The protein below binds the small molecule below.
Small molecule (SMILES): O=[N+]([O-])c1ccc(O[C@H]2C=C(CO)[C@H](O)[C@H](O)[C@H]2F)c([N+](=O)[O-])c1

Sequence of chain 1.A:
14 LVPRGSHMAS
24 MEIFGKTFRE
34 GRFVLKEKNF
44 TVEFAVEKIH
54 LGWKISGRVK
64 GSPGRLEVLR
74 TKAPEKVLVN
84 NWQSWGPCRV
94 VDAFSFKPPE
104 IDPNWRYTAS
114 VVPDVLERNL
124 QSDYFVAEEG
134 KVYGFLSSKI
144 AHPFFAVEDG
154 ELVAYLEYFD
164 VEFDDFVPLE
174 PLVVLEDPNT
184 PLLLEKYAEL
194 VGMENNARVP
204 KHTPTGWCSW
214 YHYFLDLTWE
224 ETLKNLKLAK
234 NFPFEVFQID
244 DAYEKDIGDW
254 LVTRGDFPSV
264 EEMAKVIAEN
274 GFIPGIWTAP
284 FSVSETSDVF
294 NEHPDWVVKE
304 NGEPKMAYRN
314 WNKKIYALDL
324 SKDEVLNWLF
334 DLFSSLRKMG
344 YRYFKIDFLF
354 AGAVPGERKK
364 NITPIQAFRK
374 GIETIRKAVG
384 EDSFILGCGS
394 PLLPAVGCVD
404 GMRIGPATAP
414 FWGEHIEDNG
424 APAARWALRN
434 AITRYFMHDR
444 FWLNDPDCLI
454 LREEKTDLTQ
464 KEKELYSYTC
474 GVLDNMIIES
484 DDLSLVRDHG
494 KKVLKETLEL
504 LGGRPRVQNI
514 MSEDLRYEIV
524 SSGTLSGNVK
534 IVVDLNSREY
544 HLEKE

Binding-site contacts:
Ligand atom CAE contacts residue CYS391 of chain 1.A at 3.9 Å (hydrophobic).
Ligand atom CAI contacts residue ASP350 of chain 1.A at 3.7 Å.
Ligand atom CAC contacts residue ASP350 of chain 1.A at 3.9 Å.
Ligand atom CAD contacts residue LYS348 of chain 1.A at 3.8 Å.
Ligand atom CAA contacts residue TRP88 of chain 1.A at 3.8 Å (hydrophobic).
Ligand atom OAG contacts residue TYR214 of chain 1.A at 2.8 Å (h-bond).
Ligand atom CAC contacts residue ASP243 of chain 1.A at 3.5 Å.
Ligand atom OAW contacts residue TRP108 of chain 1.A at 3.8 Å.
Ligand atom OAF contacts residue ASP243 of chain 1.A at 2.7 Å (salt-bridge).
Ligand atom FAH contacts residue TYR214 of chain 1.A at 3.9 Å.
Ligand atom OAF contacts residue ASP350 of chain 1.A at 3.4 Å (salt-bridge).
Ligand atom OAL contacts residue ALA410 of chain 1.A at 4.0 Å.
Ligand atom FAH contacts residue TRP88 of chain 1.A at 3.3 Å.
Ligand atom OAV contacts residue TRP213 of chain 1.A at 3.6 Å.
Ligand atom CAC contacts residue TRP213 of chain 1.A at 3.8 Å (hydrophobic).
Ligand atom CAB contacts residue ASP350 of chain 1.A at 3.6 Å.
Ligand atom OAG contacts residue LYS348 of chain 1.A at 2.7 Å (salt-bridge).
Ligand atom OAK contacts residue TRP213 of chain 1.A at 3.8 Å.
Ligand atom OAF contacts residue TRP280 of chain 1.A at 3.2 Å (h-bond).
Ligand atom OAK contacts residue ASP244 of chain 1.A at 2.7 Å (salt-bridge).
Ligand atom CAJ contacts residue TRP213 of chain 1.A at 3.7 Å (hydrophobic).
Ligand atom CAA contacts residue ASP350 of chain 1.A at 3.6 Å.
Ligand atom FAH contacts residue CYS391 of chain 1.A at 3.6 Å.
Ligand atom FAH contacts residue ARG406 of chain 1.A at 3.0 Å.
Ligand atom CAB contacts residue PHE351 of chain 1.A at 3.6 Å (hydrophobic).
Ligand atom NAT contacts residue PRO425 of chain 1.A at 4.0 Å.
Ligand atom OAK contacts residue TRP280 of chain 1.A at 3.8 Å.
Ligand atom CAE contacts residue ASP350 of chain 1.A at 3.3 Å.
Ligand atom OAK contacts residue TRP314 of chain 1.A at 3.9 Å.
Ligand atom CAO contacts residue PRO425 of chain 1.A at 3.8 Å (hydrophobic).
Ligand atom CAJ contacts residue ASP243 of chain 1.A at 3.7 Å.
Ligand atom CAC contacts residue LYS348 of chain 1.A at 3.8 Å.
Ligand atom OAF contacts residue LYS348 of chain 1.A at 2.8 Å (salt-bridge).
Ligand atom CAR contacts residue TRP88 of chain 1.A at 3.8 Å (hydrophobic).
Ligand atom OAU contacts residue ALA410 of chain 1.A at 3.3 Å.
Ligand atom OAG contacts residue ARG406 of chain 1.A at 3.0 Å (salt-bridge).
Ligand atom OAU contacts residue PRO425 of chain 1.A at 4.0 Å.
Ligand atom CAD contacts residue TYR214 of chain 1.A at 3.6 Å (hydrophobic).
Ligand atom CAJ contacts residue ASP244 of chain 1.A at 3.5 Å.
Ligand atom OAU contacts residue TRP213 of chain 1.A at 3.2 Å (h-bond).